Binding-site contacts:
Ligand atom C5 contacts residue PHE120 of chain 1.E at 3.8 Å (hydrophobic).
Ligand atom C3 contacts residue ASN81 of chain 1.E at 3.6 Å.
Ligand atom C8 contacts residue ASN81 of chain 1.E at 3.9 Å.
Ligand atom C2 contacts residue PHE120 of chain 1.E at 4.3 Å (hydrophobic).
Ligand atom O5 contacts residue PHE120 of chain 1.E at 4.0 Å.
Ligand atom O6 contacts residue ILE121 of chain 1.E at 4.2 Å.
Ligand atom C5 contacts residue ASN81 of chain 1.E at 3.7 Å.
Ligand atom C5 contacts residue ILE121 of chain 1.E at 4.5 Å (hydrophobic).
Ligand atom C1 contacts residue ASN81 of chain 1.E at 1.4 Å.
Ligand atom O5 contacts residue ASN81 of chain 1.E at 2.4 Å (h-bond).
Ligand atom C8 contacts residue GLN80 of chain 1.E at 3.3 Å.
Ligand atom C7 contacts residue ASN81 of chain 1.E at 3.1 Å.
Ligand atom O6 contacts residue GLU119 of chain 1.E at 3.7 Å.
Ligand atom C4 contacts residue ASN81 of chain 1.E at 4.1 Å.
Ligand atom C1 contacts residue PHE120 of chain 1.E at 3.6 Å (hydrophobic).
Ligand atom C4 contacts residue PHE120 of chain 1.E at 4.4 Å (hydrophobic).
Ligand atom N2 contacts residue ASN81 of chain 1.E at 2.7 Å (h-bond).
Ligand atom C3 contacts residue PHE120 of chain 1.E at 4.1 Å (hydrophobic).
Ligand atom O7 contacts residue ASN81 of chain 1.E at 3.4 Å (h-bond).
Ligand atom C2 contacts residue ASN81 of chain 1.E at 2.3 Å.

The protein below binds the small molecule below.
Small molecule (SMILES): CC(=O)N[C@@H]1[C@@H](O)[C@H](O)[C@@H](CO)O[C@H]1O

Sequence of chain 1.E:
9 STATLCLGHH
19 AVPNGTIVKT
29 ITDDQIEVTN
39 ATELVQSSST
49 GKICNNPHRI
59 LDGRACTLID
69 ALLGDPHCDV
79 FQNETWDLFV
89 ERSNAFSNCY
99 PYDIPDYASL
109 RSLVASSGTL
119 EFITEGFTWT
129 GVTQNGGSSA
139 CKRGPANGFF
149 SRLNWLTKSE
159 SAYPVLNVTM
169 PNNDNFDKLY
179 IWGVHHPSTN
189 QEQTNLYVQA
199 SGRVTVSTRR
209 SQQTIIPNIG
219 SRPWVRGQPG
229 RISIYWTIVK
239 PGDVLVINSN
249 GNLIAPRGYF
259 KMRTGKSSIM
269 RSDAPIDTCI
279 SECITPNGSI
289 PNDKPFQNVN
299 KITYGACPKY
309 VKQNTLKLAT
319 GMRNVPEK